This protein binds this small molecule.
Small molecule (SMILES): COc1cc(C(=O)NC2CCN(C)CC2)ccc1Nc1cc2c(cn1)c(C)nn2-c1cc(Cl)cc(-c2ccccc2C(N)=O)c1

Binding-site contacts:
Ligand atom C45 contacts residue ARG111 of chain 1.A at 3.5 Å.
Ligand atom C57 contacts residue CYS108 of chain 1.A at 3.7 Å (hydrophobic).
Ligand atom C55 contacts residue LEU34 of chain 1.A at 3.4 Å (hydrophobic).
Ligand atom C26 contacts residue LEU105 of chain 1.A at 3.6 Å (hydrophobic).
Ligand atom C41 contacts residue ARG111 of chain 1.A at 3.2 Å.
Ligand atom C52 contacts residue LEU34 of chain 1.A at 3.8 Å (hydrophobic).
Ligand atom C56 contacts residue LEU34 of chain 1.A at 3.6 Å (hydrophobic).
Ligand atom C45 contacts residue LEU34 of chain 1.A at 3.4 Å (hydrophobic).
Ligand atom C9 contacts residue CYS108 of chain 1.A at 3.4 Å (hydrophobic).
Ligand atom C43 contacts residue ARG111 of chain 1.A at 3.6 Å.
Ligand atom C30 contacts residue GLY35 of chain 1.A at 3.0 Å.
Ligand atom N15 contacts residue CYS42 of chain 1.A at 3.7 Å.
Ligand atom C26 contacts residue GLU106 of chain 1.A at 3.4 Å.
Ligand atom N15 contacts residue PHE158 of chain 1.A at 3.5 Å.
Ligand atom C54 contacts residue ARG32 of chain 1.A at 3.6 Å.
Ligand atom C50 contacts residue ARG111 of chain 1.A at 3.7 Å.
Ligand atom C29 contacts residue GLY35 of chain 1.A at 2.9 Å.
Ligand atom C30 contacts residue LEU34 of chain 1.A at 2.5 Å (hydrophobic).
Ligand atom C12 contacts residue ALA55 of chain 1.A at 3.5 Å (hydrophobic).
Ligand atom C11 contacts residue PHE158 of chain 1.A at 3.7 Å (hydrophobic).
Ligand atom C29 contacts residue LEU34 of chain 1.A at 2.8 Å (hydrophobic).
Ligand atom C13 contacts residue ALA55 of chain 1.A at 3.3 Å (hydrophobic).
Ligand atom N42 contacts residue LEU34 of chain 1.A at 3.0 Å (h-bond).
Ligand atom C13 contacts residue CYS108 of chain 1.A at 3.1 Å (hydrophobic).
Ligand atom C54 contacts residue ARG109 of chain 1.A at 3.5 Å.
Ligand atom N14 contacts residue CYS108 of chain 1.A at 2.8 Å (h-bond).
Ligand atom O53 contacts residue ARG109 of chain 1.A at 3.2 Å.
Ligand atom N36 contacts residue LYS36 of chain 1.A at 2.8 Å (salt-bridge).
Ligand atom C13 contacts residue GLU106 of chain 1.A at 3.5 Å.
Ligand atom C43 contacts residue LEU34 of chain 1.A at 3.7 Å (hydrophobic).
Ligand atom C18 contacts residue CYS42 of chain 1.A at 3.8 Å (hydrophobic).
Ligand atom N16 contacts residue PHE158 of chain 1.A at 3.6 Å.
Ligand atom N8 contacts residue CYS108 of chain 1.A at 3.0 Å (h-bond).
Ligand atom O40 contacts residue ARG111 of chain 1.A at 2.7 Å (salt-bridge).
Ligand atom CL contacts residue LYS57 of chain 1.A at 3.5 Å.
Ligand atom C34 contacts residue LYS36 of chain 1.A at 3.6 Å.
Ligand atom C28 contacts residue GLY35 of chain 1.A at 3.6 Å.
Ligand atom O53 contacts residue CYS108 of chain 1.A at 3.4 Å (h-bond).
Ligand atom C31 contacts residue LEU34 of chain 1.A at 3.7 Å (hydrophobic).
Ligand atom C54 contacts residue LEU34 of chain 1.A at 3.6 Å (hydrophobic).

Sequence of chain 1.A:
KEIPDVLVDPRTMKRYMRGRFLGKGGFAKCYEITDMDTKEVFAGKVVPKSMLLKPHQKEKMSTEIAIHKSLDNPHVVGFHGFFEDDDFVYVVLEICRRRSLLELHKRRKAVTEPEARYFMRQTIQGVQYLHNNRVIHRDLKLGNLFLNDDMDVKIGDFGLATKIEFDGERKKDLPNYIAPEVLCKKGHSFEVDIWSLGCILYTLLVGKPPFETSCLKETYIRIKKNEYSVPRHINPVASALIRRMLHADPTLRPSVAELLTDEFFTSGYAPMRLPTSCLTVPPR